A protein and the small-molecule ligand that binds it are described below.
Small molecule (SMILES): O=C(O)C[C@H]1CCC[C@@H]1C(=O)c1ccccc1O

Sequence of chain 1.A:
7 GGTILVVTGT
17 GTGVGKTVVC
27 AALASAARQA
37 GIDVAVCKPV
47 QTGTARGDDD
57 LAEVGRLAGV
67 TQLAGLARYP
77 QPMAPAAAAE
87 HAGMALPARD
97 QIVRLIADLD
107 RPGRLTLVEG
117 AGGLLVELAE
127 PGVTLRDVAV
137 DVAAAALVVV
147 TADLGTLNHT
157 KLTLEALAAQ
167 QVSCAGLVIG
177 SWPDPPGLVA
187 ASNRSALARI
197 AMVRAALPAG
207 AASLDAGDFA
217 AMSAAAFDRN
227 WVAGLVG

Binding-site contacts:
Ligand atom C06 contacts residue ALA80 of chain 1.B at 3.6 Å (hydrophobic).
Ligand atom C13 contacts residue PRO78 of chain 1.B at 3.6 Å (hydrophobic).
Ligand atom C09 contacts residue SO41 of chain 1.H at 3.3 Å.
Ligand atom C15 contacts residue KSJ1 of chain 1.K at 1.3 Å.
Ligand atom C06 contacts residue GLY118 of chain 1.B at 3.5 Å.
Ligand atom O18 contacts residue THR18 of chain 1.B at 3.1 Å.
Ligand atom C13 contacts residue KSJ1 of chain 1.K at 0.7 Å.
Ligand atom O16 contacts residue KSJ1 of chain 1.K at 0.5 Å (h-bond).
Ligand atom C06 contacts residue KSJ1 of chain 1.K at 0.1 Å.
Ligand atom C04 contacts residue THR18 of chain 1.B at 3.5 Å.
Ligand atom C02 contacts residue KSJ1 of chain 1.K at 0.4 Å.
Ligand atom C14 contacts residue KSJ1 of chain 1.K at 0.7 Å.
Ligand atom C09 contacts residue LYS22 of chain 1.B at 3.6 Å.
Ligand atom C09 contacts residue KSJ1 of chain 1.K at 0.1 Å.
Ligand atom O17 contacts residue GLY118 of chain 1.B at 3.2 Å (h-bond).
Ligand atom O18 contacts residue GLY118 of chain 1.B at 3.5 Å (h-bond).
Ligand atom C03 contacts residue KSJ1 of chain 1.K at 0.5 Å.
Ligand atom C12 contacts residue KSJ1 of chain 1.K at 0.7 Å.
Ligand atom C11 contacts residue KSJ1 of chain 1.K at 1.1 Å.
Ligand atom O16 contacts residue GLY118 of chain 1.B at 3.5 Å (h-bond).
Ligand atom O18 contacts residue SO41 of chain 1.H at 3.1 Å (h-bond).
Ligand atom O16 contacts residue LYS22 of chain 1.B at 3.5 Å (salt-bridge).
Ligand atom C01 contacts residue ALA80 of chain 1.B at 3.5 Å (hydrophobic).
Ligand atom O18 contacts residue KSJ1 of chain 1.K at 0.4 Å (h-bond).
Ligand atom C03 contacts residue LEU150 of chain 1.A at 3.3 Å (hydrophobic).
Ligand atom O10 contacts residue GLY118 of chain 1.B at 2.8 Å (h-bond).
Ligand atom O18 contacts residue LYS22 of chain 1.B at 2.9 Å (salt-bridge).
Ligand atom C04 contacts residue KSJ1 of chain 1.K at 0.4 Å.
Ligand atom C12 contacts residue THR18 of chain 1.B at 3.5 Å.
Ligand atom O10 contacts residue ALA117 of chain 1.B at 3.0 Å.
Ligand atom C03 contacts residue THR18 of chain 1.B at 3.2 Å.
Ligand atom O17 contacts residue ALA117 of chain 1.B at 3.3 Å.
Ligand atom C08 contacts residue KSJ1 of chain 1.K at 0.7 Å.
Ligand atom C01 contacts residue KSJ1 of chain 1.K at 0.3 Å.
Ligand atom C07 contacts residue KSJ1 of chain 1.K at 0.5 Å.
Ligand atom O10 contacts residue KSJ1 of chain 1.K at 0.3 Å (h-bond).
Ligand atom C05 contacts residue KSJ1 of chain 1.K at 0.2 Å.
Ligand atom C13 contacts residue THR48 of chain 1.B at 3.4 Å.
Ligand atom C13 contacts residue MET79 of chain 1.B at 3.5 Å (hydrophobic).
Ligand atom O17 contacts residue KSJ1 of chain 1.K at 0.6 Å (h-bond).

Sequence of chain 1.B:
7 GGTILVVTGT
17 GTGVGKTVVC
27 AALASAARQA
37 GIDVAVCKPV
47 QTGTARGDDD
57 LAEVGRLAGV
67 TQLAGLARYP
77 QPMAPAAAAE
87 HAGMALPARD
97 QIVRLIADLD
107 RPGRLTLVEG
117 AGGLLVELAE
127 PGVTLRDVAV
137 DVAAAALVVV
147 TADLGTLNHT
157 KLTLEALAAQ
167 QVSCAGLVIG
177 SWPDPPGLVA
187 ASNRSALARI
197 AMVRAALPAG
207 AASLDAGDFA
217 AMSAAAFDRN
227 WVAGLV